Binding-site contacts:
Ligand atom N8 contacts residue GLU33 of chain 1.A at 3.6 Å.
Ligand atom O4 contacts residue LEU31 of chain 1.A at 3.6 Å.
Ligand atom C27 contacts residue SO41 of chain 1.D at 3.1 Å.
Ligand atom C7 contacts residue LYS61 of chain 1.A at 3.6 Å.
Ligand atom N3 contacts residue CYS110 of chain 1.A at 3.5 Å.
Ligand atom C12 contacts residue GLU109 of chain 1.A at 3.7 Å.
Ligand atom C9 contacts residue LEU177 of chain 1.A at 3.4 Å (hydrophobic).
Ligand atom N6 contacts residue ALA111 of chain 1.A at 3.1 Å (h-bond).
Ligand atom C21 contacts residue CYS110 of chain 1.A at 3.4 Å (hydrophobic).
Ligand atom N5 contacts residue ALA111 of chain 1.A at 3.0 Å (h-bond).
Ligand atom C29 contacts residue GLU33 of chain 1.A at 3.2 Å.
Ligand atom C13 contacts residue ALA111 of chain 1.A at 3.4 Å (hydrophobic).
Ligand atom C33 contacts residue ASP188 of chain 1.A at 3.4 Å.
Ligand atom N7 contacts residue LEU31 of chain 1.A at 3.6 Å (h-bond).
Ligand atom C13 contacts residue GLU109 of chain 1.A at 3.1 Å.
Ligand atom C28 contacts residue SO41 of chain 1.D at 3.4 Å.
Ligand atom C8 contacts residue ASP188 of chain 1.A at 3.2 Å.
Ligand atom O5 contacts residue SO41 of chain 1.F at 3.5 Å (h-bond).
Ligand atom C12 contacts residue VAL108 of chain 1.A at 3.6 Å (hydrophobic).
Ligand atom O3 contacts residue VAL39 of chain 1.A at 3.2 Å.
Ligand atom C26 contacts residue CYS110 of chain 1.A at 1.8 Å (hydrophobic).
Ligand atom N7 contacts residue SO41 of chain 1.D at 3.5 Å (h-bond).
Ligand atom O2 contacts residue LYS61 of chain 1.A at 3.3 Å.
Ligand atom C24 contacts residue LEU31 of chain 1.A at 3.5 Å (hydrophobic).
Ligand atom C13 contacts residue CYS110 of chain 1.A at 3.5 Å (hydrophobic).
Ligand atom C22 contacts residue CYS110 of chain 1.A at 3.0 Å (hydrophobic).
Ligand atom O1 contacts residue ASP188 of chain 1.A at 2.8 Å (salt-bridge).
Ligand atom C7 contacts residue GLU78 of chain 1.A at 3.6 Å.
Ligand atom N3 contacts residue ALA111 of chain 1.A at 2.8 Å (h-bond).
Ligand atom C29 contacts residue GLY32 of chain 1.A at 3.6 Å.
Ligand atom C32 contacts residue CYS35 of chain 1.A at 3.4 Å (hydrophobic).
Ligand atom C28 contacts residue ARG174 of chain 1.A at 3.4 Å.
Ligand atom C13 contacts residue LEU177 of chain 1.A at 3.6 Å (hydrophobic).
Ligand atom C7 contacts residue MET82 of chain 1.A at 3.6 Å (hydrophobic).
Ligand atom C3 contacts residue VAL108 of chain 1.A at 3.6 Å (hydrophobic).
Ligand atom C25 contacts residue LEU31 of chain 1.A at 3.1 Å (hydrophobic).
Ligand atom C18 contacts residue ALA111 of chain 1.A at 3.7 Å (hydrophobic).
Ligand atom O4 contacts residue ARG41 of chain 1.A at 2.8 Å (salt-bridge).
Ligand atom O1 contacts residue ALA187 of chain 1.A at 3.6 Å.
Ligand atom C10 contacts residue LEU177 of chain 1.A at 3.5 Å (hydrophobic).

Sequence of chain 1.A:
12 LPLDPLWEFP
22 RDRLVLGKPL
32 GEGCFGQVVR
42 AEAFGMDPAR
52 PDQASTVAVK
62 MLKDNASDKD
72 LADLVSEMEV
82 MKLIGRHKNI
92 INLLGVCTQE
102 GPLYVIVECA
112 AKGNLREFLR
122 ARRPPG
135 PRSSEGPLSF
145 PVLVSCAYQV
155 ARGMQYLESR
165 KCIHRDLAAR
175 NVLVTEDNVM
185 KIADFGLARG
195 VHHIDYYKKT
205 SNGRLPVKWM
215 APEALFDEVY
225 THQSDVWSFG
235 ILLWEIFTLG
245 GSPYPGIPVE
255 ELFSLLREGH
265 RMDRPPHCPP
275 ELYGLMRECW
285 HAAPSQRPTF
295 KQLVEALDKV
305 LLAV

This protein binds this small molecule.
Small molecule (SMILES): CCC(=O)Nc1ccccc1Nc1ncc2c(n1)N(CCCN1CCN(C(=O)CC)CC1)C(=O)N(c1cc(OC)cc(OC)c1)C2